Sequence of chain 1.M:
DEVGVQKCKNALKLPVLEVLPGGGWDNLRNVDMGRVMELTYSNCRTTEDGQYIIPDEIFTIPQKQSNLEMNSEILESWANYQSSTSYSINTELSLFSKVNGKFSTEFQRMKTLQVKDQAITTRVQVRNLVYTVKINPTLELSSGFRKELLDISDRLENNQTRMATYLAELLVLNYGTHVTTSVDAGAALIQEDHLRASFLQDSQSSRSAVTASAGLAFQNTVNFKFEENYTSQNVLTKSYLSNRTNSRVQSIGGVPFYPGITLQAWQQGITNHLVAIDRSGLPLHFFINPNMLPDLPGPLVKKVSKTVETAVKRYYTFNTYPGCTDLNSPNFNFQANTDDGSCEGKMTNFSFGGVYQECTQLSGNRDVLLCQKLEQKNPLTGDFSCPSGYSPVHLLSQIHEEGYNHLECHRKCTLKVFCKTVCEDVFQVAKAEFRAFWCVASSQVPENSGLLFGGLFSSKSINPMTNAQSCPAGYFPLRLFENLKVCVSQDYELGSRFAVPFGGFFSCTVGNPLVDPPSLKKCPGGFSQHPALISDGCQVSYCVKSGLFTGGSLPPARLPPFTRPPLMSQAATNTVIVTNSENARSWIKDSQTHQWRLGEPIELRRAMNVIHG

Binding-site contacts:
Ligand atom C6 contacts residue PHE208 of chain 1.M at 4.0 Å (hydrophobic).
Ligand atom N2 contacts residue SER251 of chain 1.M at 4.1 Å.
Ligand atom C5 contacts residue ASN252 of chain 1.M at 3.7 Å.
Ligand atom O5 contacts residue ASN252 of chain 1.M at 2.4 Å (h-bond).
Ligand atom C4 contacts residue ASN252 of chain 1.M at 4.3 Å.
Ligand atom C7 contacts residue ARG205 of chain 1.M at 4.4 Å.
Ligand atom C7 contacts residue SER251 of chain 1.M at 3.1 Å.
Ligand atom C1 contacts residue PHE208 of chain 1.M at 4.5 Å (hydrophobic).
Ligand atom N2 contacts residue ASN252 of chain 1.M at 3.0 Å (h-bond).
Ligand atom C5 contacts residue PHE208 of chain 1.M at 4.4 Å (hydrophobic).
Ligand atom C8 contacts residue ARG205 of chain 1.M at 3.7 Å.
Ligand atom N2 contacts residue ARG205 of chain 1.M at 4.0 Å.
Ligand atom C1 contacts residue ASN252 of chain 1.M at 1.4 Å.
Ligand atom O6 contacts residue PHE208 of chain 1.M at 4.0 Å.
Ligand atom C7 contacts residue ASN252 of chain 1.M at 4.0 Å.
Ligand atom C2 contacts residue ASN252 of chain 1.M at 2.5 Å.
Ligand atom C3 contacts residue ASN252 of chain 1.M at 3.8 Å.
Ligand atom O5 contacts residue PHE208 of chain 1.M at 3.5 Å.
Ligand atom C8 contacts residue SER251 of chain 1.M at 3.4 Å.
Ligand atom O6 contacts residue ASP211 of chain 1.M at 3.9 Å.
Ligand atom O6 contacts residue SER207 of chain 1.M at 3.8 Å.
Ligand atom O7 contacts residue SER251 of chain 1.M at 2.5 Å (h-bond).

This small molecule binds to this protein.
Small molecule (SMILES): CC(=O)N[C@H]1[C@H](O[C@H]2[C@H](O)[C@@H](NC(C)=O)CO[C@@H]2CO)O[C@H](CO)[C@@H](O)[C@@H]1O